Binding-site contacts:
Ligand atom C2 contacts residue PHE117 of chain 1.D at 3.4 Å (hydrophobic).
Ligand atom CAY contacts residue PHE117 of chain 1.D at 3.7 Å (hydrophobic).
Ligand atom CAZ contacts residue NAP1 of chain 1.K at 3.7 Å.
Ligand atom CAC contacts residue LEU229 of chain 1.D at 3.6 Å (hydrophobic).
Ligand atom C4 contacts residue TYR194 of chain 1.D at 3.5 Å (hydrophobic).
Ligand atom NAS contacts residue NAP1 of chain 1.K at 3.6 Å.
Ligand atom NAT contacts residue PHE117 of chain 1.D at 3.6 Å.
Ligand atom CAN contacts residue NAP1 of chain 1.K at 3.2 Å.
Ligand atom NAA contacts residue PHE117 of chain 1.D at 3.6 Å.
Ligand atom C6 contacts residue PHE117 of chain 1.D at 3.7 Å (hydrophobic).
Ligand atom CAV contacts residue NAP1 of chain 1.K at 3.5 Å.
Ligand atom NAT contacts residue NAP1 of chain 1.K at 3.4 Å.
Ligand atom CAO contacts residue ARG34 of chain 1.D at 3.5 Å.
Ligand atom CAI contacts residue GLY225 of chain 1.D at 3.4 Å.
Ligand atom NAA contacts residue SER115 of chain 1.D at 2.8 Å (h-bond).
Ligand atom CBC contacts residue NAP1 of chain 1.K at 3.2 Å.
Ligand atom C4 contacts residue NAP1 of chain 1.K at 3.7 Å.
Ligand atom CAW contacts residue NAP1 of chain 1.K at 3.6 Å.
Ligand atom CAY contacts residue NAP1 of chain 1.K at 3.3 Å.
Ligand atom CAJ contacts residue NAP1 of chain 1.K at 3.0 Å.
Ligand atom CAE contacts residue TRP241 of chain 1.D at 3.7 Å (hydrophobic).
Ligand atom NAT contacts residue TYR194 of chain 1.D at 2.9 Å (h-bond).
Ligand atom CAM contacts residue ARG34 of chain 1.D at 3.7 Å.
Ligand atom CAH contacts residue ASP181 of chain 1.D at 3.5 Å.
Ligand atom CAE contacts residue GLY225 of chain 1.D at 3.3 Å.
Ligand atom N3 contacts residue PHE117 of chain 1.D at 3.7 Å.
Ligand atom N3 contacts residue TYR194 of chain 1.D at 3.4 Å (h-bond).
Ligand atom C2 contacts residue NAP1 of chain 1.K at 3.2 Å.
Ligand atom CAF contacts residue NAP1 of chain 1.K at 3.7 Å.
Ligand atom C5 contacts residue PHE117 of chain 1.D at 3.7 Å (hydrophobic).
Ligand atom CAZ contacts residue PHE117 of chain 1.D at 3.7 Å (hydrophobic).
Ligand atom N1 contacts residue PHE117 of chain 1.D at 3.7 Å.
Ligand atom N1 contacts residue NAP1 of chain 1.K at 2.6 Å (h-bond).
Ligand atom C4 contacts residue PHE117 of chain 1.D at 3.6 Å (hydrophobic).
Ligand atom C6 contacts residue NAP1 of chain 1.K at 3.6 Å.
Ligand atom N3 contacts residue NAP1 of chain 1.K at 2.9 Å (h-bond).
Ligand atom CAI contacts residue NAP1 of chain 1.K at 3.7 Å.
Ligand atom CAK contacts residue PHE117 of chain 1.D at 3.7 Å (hydrophobic).
Ligand atom NAA contacts residue NAP1 of chain 1.K at 3.0 Å (h-bond).
Ligand atom CAP contacts residue NAP1 of chain 1.K at 3.3 Å.

A small-molecule ligand and the protein it binds are described below.
Small molecule (SMILES): Nc1nc(NC2CCCCC2)c2c(-c3ccccc3)c(-c3ccccc3)[nH]c2n1

Sequence of chain 1.D:
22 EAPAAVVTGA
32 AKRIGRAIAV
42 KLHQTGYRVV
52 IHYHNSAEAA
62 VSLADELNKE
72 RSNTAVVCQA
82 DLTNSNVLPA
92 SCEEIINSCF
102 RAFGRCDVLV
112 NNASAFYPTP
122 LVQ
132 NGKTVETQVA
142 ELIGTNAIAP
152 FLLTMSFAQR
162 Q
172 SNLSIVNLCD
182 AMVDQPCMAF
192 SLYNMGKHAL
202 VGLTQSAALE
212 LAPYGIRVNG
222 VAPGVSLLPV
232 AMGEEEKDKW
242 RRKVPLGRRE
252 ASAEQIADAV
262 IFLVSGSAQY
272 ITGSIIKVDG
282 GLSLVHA